Sequence of chain 1.A:
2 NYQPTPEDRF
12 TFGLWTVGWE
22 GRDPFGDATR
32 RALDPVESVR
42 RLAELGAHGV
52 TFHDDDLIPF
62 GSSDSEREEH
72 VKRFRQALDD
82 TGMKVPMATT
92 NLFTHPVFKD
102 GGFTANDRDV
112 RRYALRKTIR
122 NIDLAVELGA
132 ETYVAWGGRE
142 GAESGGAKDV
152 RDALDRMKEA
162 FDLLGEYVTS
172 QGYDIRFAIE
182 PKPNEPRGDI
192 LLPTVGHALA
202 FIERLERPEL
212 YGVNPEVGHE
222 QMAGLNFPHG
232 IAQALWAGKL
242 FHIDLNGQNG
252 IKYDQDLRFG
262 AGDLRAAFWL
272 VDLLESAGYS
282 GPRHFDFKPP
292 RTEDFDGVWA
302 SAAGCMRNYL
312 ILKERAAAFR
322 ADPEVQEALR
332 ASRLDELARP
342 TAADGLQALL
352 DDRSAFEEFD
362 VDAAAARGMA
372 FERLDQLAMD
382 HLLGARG

Sequence of chain 1.B:
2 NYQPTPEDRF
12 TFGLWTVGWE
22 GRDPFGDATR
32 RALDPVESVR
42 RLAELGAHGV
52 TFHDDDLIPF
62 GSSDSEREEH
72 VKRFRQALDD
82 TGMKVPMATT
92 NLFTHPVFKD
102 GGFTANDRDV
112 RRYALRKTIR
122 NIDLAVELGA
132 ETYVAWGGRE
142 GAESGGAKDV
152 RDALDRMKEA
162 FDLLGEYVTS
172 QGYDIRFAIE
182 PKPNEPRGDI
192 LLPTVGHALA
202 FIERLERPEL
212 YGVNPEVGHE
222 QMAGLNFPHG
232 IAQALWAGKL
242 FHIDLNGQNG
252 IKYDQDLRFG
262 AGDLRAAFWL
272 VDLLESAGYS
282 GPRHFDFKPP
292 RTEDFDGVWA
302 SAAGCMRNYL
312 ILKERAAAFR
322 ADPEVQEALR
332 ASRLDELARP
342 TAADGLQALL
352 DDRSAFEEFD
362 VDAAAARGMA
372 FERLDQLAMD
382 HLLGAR

This small molecule binds to this protein.
Small molecule (SMILES): C[C@H](O)C[C@](C)(O)CO

Binding-site contacts:
Ligand atom C1 contacts residue TRP137 of chain 1.A at 3.7 Å (hydrophobic).
Ligand atom C3 contacts residue ASP287 of chain 1.A at 3.7 Å.
Ligand atom C5 contacts residue TRP16 of chain 1.A at 4.2 Å (hydrophobic).
Ligand atom O4 contacts residue PHE94 of chain 1.A at 3.6 Å.
Ligand atom C2 contacts residue ASP287 of chain 1.A at 3.7 Å.
Ligand atom C5 contacts residue VAL135 of chain 1.A at 4.0 Å (hydrophobic).
Ligand atom O6 contacts residue MG1 of chain 1.D at 2.6 Å.
Ligand atom C1 contacts residue HIS54 of chain 1.A at 3.9 Å.
Ligand atom CM contacts residue ASP287 of chain 1.A at 3.9 Å.
Ligand atom C1 contacts residue PHE94 of chain 1.A at 3.7 Å (hydrophobic).
Ligand atom CM contacts residue MG1 of chain 1.D at 3.9 Å.
Ligand atom CM contacts residue GLU181 of chain 1.A at 3.8 Å.
Ligand atom O6 contacts residue TRP137 of chain 1.A at 4.5 Å.
Ligand atom C5 contacts residue HIS54 of chain 1.A at 3.8 Å.
Ligand atom O2 contacts residue ASP287 of chain 1.A at 2.8 Å (salt-bridge).
Ligand atom C4 contacts residue TRP137 of chain 1.A at 3.8 Å (hydrophobic).
Ligand atom C4 contacts residue GLU181 of chain 1.A at 3.9 Å.
Ligand atom O2 contacts residue MG1 of chain 1.D at 4.0 Å.
Ligand atom C3 contacts residue TRP16 of chain 1.A at 3.7 Å (hydrophobic).
Ligand atom O2 contacts residue TRP16 of chain 1.A at 3.3 Å (h-bond).
Ligand atom C2 contacts residue TRP16 of chain 1.A at 4.2 Å (hydrophobic).
Ligand atom C2 contacts residue TRP137 of chain 1.A at 4.3 Å (hydrophobic).
Ligand atom CM contacts residue TRP137 of chain 1.A at 3.5 Å (hydrophobic).
Ligand atom C3 contacts residue HIS54 of chain 1.A at 3.7 Å.
Ligand atom O6 contacts residue ASP287 of chain 1.A at 2.9 Å (salt-bridge).
Ligand atom O4 contacts residue THR90 of chain 1.A at 4.4 Å.
Ligand atom CM contacts residue HIS220 of chain 1.A at 4.4 Å.
Ligand atom O4 contacts residue HIS54 of chain 1.A at 2.7 Å (h-bond).
Ligand atom O6 contacts residue GLU181 of chain 1.A at 2.8 Å (salt-bridge).
Ligand atom O6 contacts residue HIS220 of chain 1.A at 3.4 Å.
Ligand atom O6 contacts residue GLU217 of chain 1.A at 3.2 Å (salt-bridge).
Ligand atom C4 contacts residue HIS54 of chain 1.A at 3.5 Å.
Ligand atom C2 contacts residue MG1 of chain 1.D at 4.3 Å.
Ligand atom C5 contacts residue GLU181 of chain 1.A at 3.6 Å.
Ligand atom C1 contacts residue PHE26 of chain 1.B at 4.5 Å (hydrophobic).
Ligand atom C2 contacts residue HIS54 of chain 1.A at 4.4 Å.
Ligand atom C5 contacts residue TRP137 of chain 1.A at 4.5 Å (hydrophobic).
Ligand atom O4 contacts residue TRP137 of chain 1.A at 3.6 Å.
Ligand atom C3 contacts residue MG1 of chain 1.D at 4.1 Å.
Ligand atom C5 contacts residue THR90 of chain 1.A at 3.7 Å.